Sequence of chain 1.D:
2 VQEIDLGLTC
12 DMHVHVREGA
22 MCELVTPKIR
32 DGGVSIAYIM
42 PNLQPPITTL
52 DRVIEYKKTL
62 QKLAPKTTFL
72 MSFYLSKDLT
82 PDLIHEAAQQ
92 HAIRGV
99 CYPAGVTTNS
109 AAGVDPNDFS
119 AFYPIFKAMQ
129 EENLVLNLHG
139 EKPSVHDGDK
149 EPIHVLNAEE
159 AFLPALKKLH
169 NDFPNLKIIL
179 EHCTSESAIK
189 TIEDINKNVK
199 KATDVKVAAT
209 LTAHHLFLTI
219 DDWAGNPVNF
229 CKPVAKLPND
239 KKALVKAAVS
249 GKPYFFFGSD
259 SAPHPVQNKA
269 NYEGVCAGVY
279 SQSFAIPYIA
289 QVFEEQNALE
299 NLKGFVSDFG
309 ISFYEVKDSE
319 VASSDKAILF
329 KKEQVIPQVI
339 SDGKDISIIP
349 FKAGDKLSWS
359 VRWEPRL

Binding-site contacts:
Ligand atom O3 contacts residue ARG18 of chain 1.D at 4.0 Å.
Ligand atom O3 contacts residue ALA260 of chain 1.D at 3.0 Å.
Ligand atom C9 contacts residue LYS230 of chain 1.D at 2.9 Å.
Ligand atom C9 contacts residue ZN1 of chain 1.P at 3.8 Å.
Ligand atom C8 contacts residue THR105 of chain 1.D at 3.1 Å.
Ligand atom C10 contacts residue KCX98 of chain 1.D at 3.5 Å.
Ligand atom C11 contacts residue ASN107 of chain 1.D at 3.8 Å.
Ligand atom C6 contacts residue ZN1 of chain 1.P at 3.6 Å.
Ligand atom C6 contacts residue ASP258 of chain 1.D at 3.3 Å.
Ligand atom C1 contacts residue KCX98 of chain 1.D at 3.6 Å.
Ligand atom C2 contacts residue ZN1 of chain 1.P at 3.7 Å.
Ligand atom C11 contacts residue THR106 of chain 1.D at 3.1 Å.
Ligand atom C1 contacts residue THR105 of chain 1.D at 3.3 Å.
Ligand atom C8 contacts residue KCX98 of chain 1.D at 3.4 Å.
Ligand atom O1 contacts residue ASP258 of chain 1.D at 2.5 Å (salt-bridge).
Ligand atom C2 contacts residue KCX98 of chain 1.D at 4.0 Å.
Ligand atom C8 contacts residue HIS137 of chain 1.D at 3.8 Å.
Ligand atom C8 contacts residue ZN1 of chain 1.O at 2.6 Å.
Ligand atom C10 contacts residue HIS137 of chain 1.D at 3.4 Å.
Ligand atom C7 contacts residue ARG18 of chain 1.D at 3.8 Å.
Ligand atom C3 contacts residue ASN43 of chain 1.D at 3.8 Å.
Ligand atom C4 contacts residue THR106 of chain 1.D at 3.5 Å.
Ligand atom C10 contacts residue LYS230 of chain 1.D at 3.3 Å.
Ligand atom C10 contacts residue THR105 of chain 1.D at 4.0 Å.
Ligand atom C9 contacts residue ASP258 of chain 1.D at 3.1 Å.
Ligand atom C4 contacts residue THR105 of chain 1.D at 3.2 Å.
Ligand atom O2 contacts residue THR106 of chain 1.D at 2.7 Å (h-bond).
Ligand atom C1 contacts residue ZN1 of chain 1.O at 3.7 Å.
Ligand atom O2 contacts residue TYR100 of chain 1.D at 3.5 Å.
Ligand atom C2 contacts residue HIS16 of chain 1.D at 3.8 Å.
Ligand atom C9 contacts residue KCX98 of chain 1.D at 3.8 Å.
Ligand atom O3 contacts residue HIS16 of chain 1.D at 3.5 Å.
Ligand atom C9 contacts residue ZN1 of chain 1.O at 3.2 Å.
Ligand atom O1 contacts residue ALA260 of chain 1.D at 4.0 Å.
Ligand atom C11 contacts residue ASN43 of chain 1.D at 3.2 Å.
Ligand atom C10 contacts residue ZN1 of chain 1.O at 2.2 Å.
Ligand atom O2 contacts residue THR105 of chain 1.D at 3.0 Å (h-bond).
Ligand atom O1 contacts residue ZN1 of chain 1.P at 4.0 Å.
Ligand atom C3 contacts residue THR106 of chain 1.D at 3.6 Å.
Ligand atom C5 contacts residue HIS16 of chain 1.D at 3.6 Å.

A protein and the small-molecule ligand that binds it are described below.
Small molecule (SMILES): CC1=CC(=O)c2c(O)cccc2C1=O